The small molecule below binds the protein below.
Small molecule (SMILES): CC(=O)N[C@@H]1[C@@H](O)[C@H](O)[C@@H](CO)O[C@H]1O

Binding-site contacts:
Ligand atom C1 contacts residue ASN343 of chain 1.B at 3.4 Å.
Ligand atom C8 contacts residue PHE342 of chain 1.B at 3.8 Å (hydrophobic).
Ligand atom O7 contacts residue ASN343 of chain 1.B at 4.1 Å.
Ligand atom N2 contacts residue ASN343 of chain 1.B at 3.2 Å (h-bond).
Ligand atom C7 contacts residue ASN343 of chain 1.B at 3.5 Å.
Ligand atom C8 contacts residue ASN343 of chain 1.B at 3.7 Å.
Ligand atom C2 contacts residue ASN343 of chain 1.B at 3.8 Å.
Ligand atom C8 contacts residue PHE374 of chain 1.B at 3.6 Å (hydrophobic).
Ligand atom O5 contacts residue ASN343 of chain 1.B at 4.1 Å.

Sequence of chain 1.B:
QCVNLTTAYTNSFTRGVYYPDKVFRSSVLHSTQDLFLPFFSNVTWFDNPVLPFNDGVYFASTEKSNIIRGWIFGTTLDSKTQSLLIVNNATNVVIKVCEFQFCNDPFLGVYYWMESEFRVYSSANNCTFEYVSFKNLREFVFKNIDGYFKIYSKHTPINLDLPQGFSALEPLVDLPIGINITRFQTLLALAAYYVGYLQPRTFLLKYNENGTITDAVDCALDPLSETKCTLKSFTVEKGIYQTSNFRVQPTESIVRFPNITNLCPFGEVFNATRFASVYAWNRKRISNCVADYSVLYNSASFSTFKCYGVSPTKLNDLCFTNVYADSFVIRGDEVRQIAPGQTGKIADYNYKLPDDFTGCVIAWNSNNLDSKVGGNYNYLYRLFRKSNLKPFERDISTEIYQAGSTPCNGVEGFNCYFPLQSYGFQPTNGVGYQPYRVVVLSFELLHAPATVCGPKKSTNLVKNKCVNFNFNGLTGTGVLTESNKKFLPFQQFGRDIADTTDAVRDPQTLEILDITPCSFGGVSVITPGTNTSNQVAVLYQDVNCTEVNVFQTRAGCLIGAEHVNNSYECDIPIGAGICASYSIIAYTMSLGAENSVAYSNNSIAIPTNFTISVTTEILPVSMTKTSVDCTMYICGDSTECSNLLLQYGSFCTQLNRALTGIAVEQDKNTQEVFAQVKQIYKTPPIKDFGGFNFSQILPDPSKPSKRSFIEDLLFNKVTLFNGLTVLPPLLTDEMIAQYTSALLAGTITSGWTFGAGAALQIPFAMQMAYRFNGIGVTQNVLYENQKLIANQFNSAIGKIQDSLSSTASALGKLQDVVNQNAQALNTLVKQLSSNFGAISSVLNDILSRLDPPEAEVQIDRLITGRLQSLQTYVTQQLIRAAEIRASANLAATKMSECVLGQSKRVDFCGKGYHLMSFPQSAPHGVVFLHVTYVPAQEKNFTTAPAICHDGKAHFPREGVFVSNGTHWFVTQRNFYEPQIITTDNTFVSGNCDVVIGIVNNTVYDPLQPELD